Binding-site contacts:
Ligand atom O1 contacts residue FMN1 of chain 1.E at 3.7 Å.
Ligand atom O2 contacts residue ASN42 of chain 1.B at 4.5 Å.
Ligand atom C5 contacts residue GLU165 of chain 1.A at 4.3 Å.
Ligand atom N contacts residue FMN1 of chain 1.E at 3.6 Å (h-bond).
Ligand atom N contacts residue PHE124 of chain 1.B at 3.2 Å.
Ligand atom C5 contacts residue PHE124 of chain 1.B at 3.5 Å (hydrophobic).
Ligand atom O2 contacts residue SER40 of chain 1.B at 3.9 Å.
Ligand atom C1 contacts residue PHE70 of chain 1.A at 3.5 Å (hydrophobic).
Ligand atom C4 contacts residue PHE124 of chain 1.B at 4.2 Å (hydrophobic).
Ligand atom C4 contacts residue GLY166 of chain 1.A at 4.0 Å.
Ligand atom C2 contacts residue FMN1 of chain 1.E at 3.6 Å.
Ligand atom C3 contacts residue FMN1 of chain 1.E at 3.3 Å.
Ligand atom N contacts residue PHE70 of chain 1.A at 3.4 Å.
Ligand atom O2 contacts residue FMN1 of chain 1.E at 2.7 Å (h-bond).
Ligand atom C4 contacts residue SER40 of chain 1.B at 3.5 Å.
Ligand atom N contacts residue GLY166 of chain 1.A at 4.0 Å.
Ligand atom C4 contacts residue GLU165 of chain 1.A at 4.0 Å.
Ligand atom O1 contacts residue LYS14 of chain 1.A at 4.4 Å.
Ligand atom C1 contacts residue PHE124 of chain 1.B at 3.7 Å (hydrophobic).
Ligand atom C3 contacts residue THR41 of chain 1.B at 3.6 Å.
Ligand atom C4 contacts residue THR41 of chain 1.B at 4.3 Å.
Ligand atom O2 contacts residue THR41 of chain 1.B at 2.6 Å (h-bond).
Ligand atom C3 contacts residue SER40 of chain 1.B at 3.3 Å.
Ligand atom C4 contacts residue FMN1 of chain 1.E at 3.8 Å.
Ligand atom C5 contacts residue GLY166 of chain 1.A at 3.6 Å.
Ligand atom C6 contacts residue THR41 of chain 1.B at 3.8 Å.
Ligand atom C5 contacts residue FMN1 of chain 1.E at 3.7 Å.
Ligand atom C2 contacts residue THR41 of chain 1.B at 3.9 Å.
Ligand atom C6 contacts residue FMN1 of chain 1.E at 3.5 Å.
Ligand atom C1 contacts residue FMN1 of chain 1.E at 3.6 Å.

Sequence of chain 1.A:
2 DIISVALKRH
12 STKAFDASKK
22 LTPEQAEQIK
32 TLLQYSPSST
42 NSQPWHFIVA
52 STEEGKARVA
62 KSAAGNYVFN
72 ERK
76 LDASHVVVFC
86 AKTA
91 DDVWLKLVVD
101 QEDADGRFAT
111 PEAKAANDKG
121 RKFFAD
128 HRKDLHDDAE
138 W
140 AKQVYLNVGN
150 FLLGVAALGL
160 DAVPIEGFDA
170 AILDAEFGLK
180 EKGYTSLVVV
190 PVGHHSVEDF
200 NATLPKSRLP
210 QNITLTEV

Sequence of chain 1.B:
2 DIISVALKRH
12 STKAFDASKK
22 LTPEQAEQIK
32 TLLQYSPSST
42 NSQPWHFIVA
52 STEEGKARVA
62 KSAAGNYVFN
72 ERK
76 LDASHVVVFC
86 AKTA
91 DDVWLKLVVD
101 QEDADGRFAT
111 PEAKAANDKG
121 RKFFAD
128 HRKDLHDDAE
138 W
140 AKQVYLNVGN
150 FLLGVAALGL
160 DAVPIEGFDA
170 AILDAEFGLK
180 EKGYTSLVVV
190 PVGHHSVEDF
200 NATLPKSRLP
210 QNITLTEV

The small molecule below binds the protein below.
Small molecule (SMILES): O=C(O)c1cccnc1